This small molecule binds to this protein.
Small molecule (SMILES): C[C@H](NC(=O)CNC(=O)[C@H](C)NC(=O)[C@H](CCC(=O)O)NC(=O)[C@@H](N)CCC(=O)O)C(=O)N[C@@H](C)C(=O)N[C@@H](Cc1ccccc1)C(=O)N[C@@H](CO)C(=O)N[C@@H](Cc1ccccc1)C(=O)O

Binding-site contacts:
Ligand atom N contacts residue GLU63 of chain 1.A at 2.8 Å (salt-bridge).
Ligand atom CD1 contacts residue ASN77 of chain 1.A at 3.2 Å.
Ligand atom CG contacts residue TYR171 of chain 1.A at 3.3 Å (hydrophobic).
Ligand atom OE1 contacts residue TYR99 of chain 1.A at 2.6 Å (h-bond).
Ligand atom O contacts residue TYR159 of chain 1.A at 2.5 Å (h-bond).
Ligand atom CA contacts residue TYR99 of chain 1.A at 3.4 Å (hydrophobic).
Ligand atom OE2 contacts residue LYS45 of chain 1.A at 2.6 Å (salt-bridge).
Ligand atom CG contacts residue TYR7 of chain 1.A at 3.5 Å (hydrophobic).
Ligand atom CA contacts residue GLU63 of chain 1.A at 3.4 Å.
Ligand atom CB contacts residue ARG97 of chain 1.A at 3.3 Å.
Ligand atom N contacts residue SER167 of chain 1.A at 3.3 Å (h-bond).
Ligand atom O contacts residue LEU163 of chain 1.A at 3.4 Å.
Ligand atom OE1 contacts residue TYR9 of chain 1.A at 2.5 Å (h-bond).
Ligand atom CB contacts residue GLU76 of chain 1.A at 3.5 Å.
Ligand atom O contacts residue TYR7 of chain 1.A at 3.4 Å.
Ligand atom CG contacts residue TYR99 of chain 1.A at 3.4 Å (hydrophobic).
Ligand atom N contacts residue TYR159 of chain 1.A at 3.2 Å.
Ligand atom N contacts residue TYR99 of chain 1.A at 3.2 Å (h-bond).
Ligand atom N contacts residue TYR171 of chain 1.A at 2.5 Å (h-bond).
Ligand atom CE1 contacts residue ASN77 of chain 1.A at 3.3 Å.
Ligand atom N contacts residue ASN70 of chain 1.A at 2.9 Å (h-bond).
Ligand atom O contacts residue LYS146 of chain 1.A at 3.5 Å.
Ligand atom CB contacts residue TYR99 of chain 1.A at 3.2 Å (hydrophobic).
Ligand atom CD contacts residue TYR9 of chain 1.A at 3.5 Å (hydrophobic).
Ligand atom CG contacts residue GLU63 of chain 1.A at 3.2 Å.
Ligand atom N contacts residue ASN77 of chain 1.A at 3.0 Å (h-bond).
Ligand atom CD contacts residue TYR99 of chain 1.A at 3.4 Å (hydrophobic).
Ligand atom OE1 contacts residue ARG62 of chain 1.A at 3.2 Å (salt-bridge).
Ligand atom OXT contacts residue LYS146 of chain 1.A at 2.8 Å (salt-bridge).
Ligand atom C contacts residue TYR159 of chain 1.A at 3.5 Å (hydrophobic).
Ligand atom OE2 contacts residue ARG170 of chain 1.A at 3.0 Å (salt-bridge).
Ligand atom N contacts residue TYR7 of chain 1.A at 2.9 Å (h-bond).
Ligand atom CB contacts residue ASN70 of chain 1.A at 3.3 Å.
Ligand atom O contacts residue TYR84 of chain 1.A at 2.9 Å (h-bond).
Ligand atom O contacts residue THR143 of chain 1.A at 2.7 Å (h-bond).
Ligand atom O contacts residue TRP147 of chain 1.A at 2.9 Å (h-bond).
Ligand atom OE2 contacts residue SER67 of chain 1.A at 3.5 Å (h-bond).
Ligand atom C contacts residue TYR7 of chain 1.A at 3.3 Å (hydrophobic).
Ligand atom CA contacts residue TYR7 of chain 1.A at 3.3 Å (hydrophobic).
Ligand atom CA contacts residue TYR171 of chain 1.A at 3.4 Å (hydrophobic).

Sequence of chain 1.A:
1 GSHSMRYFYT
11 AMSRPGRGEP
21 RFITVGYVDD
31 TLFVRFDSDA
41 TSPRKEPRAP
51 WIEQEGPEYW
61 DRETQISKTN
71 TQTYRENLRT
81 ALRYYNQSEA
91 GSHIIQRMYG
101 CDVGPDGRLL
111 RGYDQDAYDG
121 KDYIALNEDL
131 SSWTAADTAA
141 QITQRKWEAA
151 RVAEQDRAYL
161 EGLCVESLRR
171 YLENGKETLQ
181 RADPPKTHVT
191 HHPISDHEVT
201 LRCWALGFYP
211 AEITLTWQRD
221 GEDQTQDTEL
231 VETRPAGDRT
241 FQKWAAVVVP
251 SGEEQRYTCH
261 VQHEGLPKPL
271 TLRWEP